Sequence of chain 1.F:
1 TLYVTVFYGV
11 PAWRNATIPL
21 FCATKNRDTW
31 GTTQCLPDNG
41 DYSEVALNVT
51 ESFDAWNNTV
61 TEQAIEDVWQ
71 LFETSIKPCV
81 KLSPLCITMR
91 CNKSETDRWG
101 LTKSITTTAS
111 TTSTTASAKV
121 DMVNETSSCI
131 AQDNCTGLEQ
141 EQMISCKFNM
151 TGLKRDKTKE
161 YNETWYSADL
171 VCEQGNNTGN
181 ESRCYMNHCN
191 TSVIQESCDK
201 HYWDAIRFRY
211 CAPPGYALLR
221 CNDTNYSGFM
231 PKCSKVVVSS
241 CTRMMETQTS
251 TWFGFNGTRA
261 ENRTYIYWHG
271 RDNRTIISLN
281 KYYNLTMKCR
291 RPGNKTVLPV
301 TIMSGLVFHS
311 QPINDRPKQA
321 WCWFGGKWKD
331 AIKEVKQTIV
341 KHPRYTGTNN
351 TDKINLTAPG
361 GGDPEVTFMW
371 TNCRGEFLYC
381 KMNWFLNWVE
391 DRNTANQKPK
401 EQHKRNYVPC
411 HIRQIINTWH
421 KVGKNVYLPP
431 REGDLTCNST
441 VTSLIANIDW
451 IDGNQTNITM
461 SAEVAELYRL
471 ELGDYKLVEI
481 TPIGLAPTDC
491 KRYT

Binding-site contacts:
Ligand atom C8 contacts residue ASP452 of chain 1.F at 4.1 Å.
Ligand atom N2 contacts residue ASN454 of chain 1.F at 2.9 Å (h-bond).
Ligand atom O5 contacts residue ASN454 of chain 1.F at 2.4 Å (h-bond).
Ligand atom C5 contacts residue ASN454 of chain 1.F at 3.7 Å.
Ligand atom C7 contacts residue ASN454 of chain 1.F at 4.0 Å.
Ligand atom C2 contacts residue ASN454 of chain 1.F at 2.5 Å.
Ligand atom C3 contacts residue ASN454 of chain 1.F at 3.8 Å.
Ligand atom C8 contacts residue GLY453 of chain 1.F at 3.9 Å.
Ligand atom C1 contacts residue ASN454 of chain 1.F at 1.4 Å.
Ligand atom C4 contacts residue ASN454 of chain 1.F at 4.2 Å.

A small-molecule ligand and the protein it binds are described below.
Small molecule (SMILES): CC(=O)N[C@@H]1[C@@H](O)[C@H](O)[C@@H](CO)O[C@H]1O